Binding-site contacts:
Ligand atom C1 contacts residue ASN87 of chain 1.I at 1.4 Å.
Ligand atom C3 contacts residue ASN87 of chain 1.I at 3.8 Å.
Ligand atom C7 contacts residue CYS90 of chain 1.I at 4.4 Å (hydrophobic).
Ligand atom C6 contacts residue ASP86 of chain 1.I at 4.4 Å.
Ligand atom N2 contacts residue ASN87 of chain 1.I at 2.9 Å (h-bond).
Ligand atom C8 contacts residue CYS90 of chain 1.I at 3.8 Å (hydrophobic).
Ligand atom C8 contacts residue ASN87 of chain 1.I at 4.4 Å.
Ligand atom C7 contacts residue GLU66 of chain 1.I at 4.1 Å.
Ligand atom C5 contacts residue ASN87 of chain 1.I at 3.7 Å.
Ligand atom O7 contacts residue CYS90 of chain 1.I at 4.1 Å.
Ligand atom C8 contacts residue GLU66 of chain 1.I at 3.7 Å.
Ligand atom O6 contacts residue ASP86 of chain 1.I at 3.1 Å (salt-bridge).
Ligand atom C4 contacts residue ASN87 of chain 1.I at 4.2 Å.
Ligand atom C7 contacts residue ASP86 of chain 1.I at 4.4 Å.
Ligand atom C8 contacts residue ASP86 of chain 1.I at 3.7 Å.
Ligand atom O7 contacts residue ARG221 of chain 1.I at 3.9 Å.
Ligand atom C7 contacts residue ASN87 of chain 1.I at 3.3 Å.
Ligand atom O5 contacts residue ASP86 of chain 1.I at 4.2 Å.
Ligand atom C2 contacts residue ASN87 of chain 1.I at 2.5 Å.
Ligand atom C8 contacts residue ASN64 of chain 1.I at 4.1 Å.
Ligand atom N2 contacts residue GLU66 of chain 1.I at 3.8 Å.
Ligand atom O7 contacts residue ASP86 of chain 1.I at 4.5 Å.
Ligand atom O7 contacts residue ASN87 of chain 1.I at 3.3 Å (h-bond).
Ligand atom O5 contacts residue ASN87 of chain 1.I at 2.4 Å (h-bond).

This small molecule binds to this protein.
Small molecule (SMILES): CC(=O)N[C@H]1[C@H](O[C@H]2[C@H](O)[C@@H](NC(C)=O)CO[C@@H]2CO)O[C@H](CO)[C@@H](O)[C@@H]1O

Sequence of chain 1.I:
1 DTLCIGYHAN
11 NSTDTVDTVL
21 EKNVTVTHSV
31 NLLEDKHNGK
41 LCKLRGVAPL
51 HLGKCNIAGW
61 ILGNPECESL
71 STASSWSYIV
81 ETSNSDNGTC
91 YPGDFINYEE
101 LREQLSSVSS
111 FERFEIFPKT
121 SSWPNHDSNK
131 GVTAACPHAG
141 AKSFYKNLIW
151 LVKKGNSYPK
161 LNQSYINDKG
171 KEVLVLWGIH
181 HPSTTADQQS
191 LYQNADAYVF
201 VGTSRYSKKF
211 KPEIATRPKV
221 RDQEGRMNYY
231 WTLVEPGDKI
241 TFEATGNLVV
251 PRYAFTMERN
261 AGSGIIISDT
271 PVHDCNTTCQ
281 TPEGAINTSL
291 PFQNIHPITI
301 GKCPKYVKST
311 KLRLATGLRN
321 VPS